A protein and the small-molecule ligand that binds it are described below.
Small molecule (SMILES): CC(=O)N[C@H]1[C@H](O[C@H]2[C@H](O)[C@@H](NC(C)=O)CO[C@@H]2CO)O[C@H](CO)[C@@H](O)[C@@H]1O

Binding-site contacts:
Ligand atom C3 contacts residue ASN99 of chain 1.C at 3.9 Å.
Ligand atom C7 contacts residue ASN99 of chain 1.C at 3.2 Å.
Ligand atom C5 contacts residue ASN99 of chain 1.C at 3.8 Å.
Ligand atom N2 contacts residue ASN99 of chain 1.C at 3.0 Å (h-bond).
Ligand atom O7 contacts residue ASN99 of chain 1.C at 3.2 Å (h-bond).
Ligand atom C8 contacts residue ASN99 of chain 1.C at 3.0 Å.
Ligand atom C2 contacts residue ASN99 of chain 1.C at 2.5 Å.
Ligand atom O5 contacts residue ASN99 of chain 1.C at 2.5 Å (h-bond).
Ligand atom C4 contacts residue ASN99 of chain 1.C at 4.4 Å.
Ligand atom C1 contacts residue ASN99 of chain 1.C at 1.5 Å.
Ligand atom C8 contacts residue GLU100 of chain 1.C at 4.0 Å.

Sequence of chain 1.C:
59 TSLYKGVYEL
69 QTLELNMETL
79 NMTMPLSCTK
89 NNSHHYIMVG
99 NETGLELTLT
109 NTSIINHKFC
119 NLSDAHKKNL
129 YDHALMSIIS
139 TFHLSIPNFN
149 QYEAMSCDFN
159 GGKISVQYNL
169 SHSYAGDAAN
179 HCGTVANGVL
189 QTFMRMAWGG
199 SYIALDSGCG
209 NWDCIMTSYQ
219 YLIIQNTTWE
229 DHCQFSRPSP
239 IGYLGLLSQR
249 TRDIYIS